Binding-site contacts:
Ligand atom C2 contacts residue LEU2 of chain 1.A at 3.6 Å (hydrophobic).
Ligand atom C3 contacts residue LEU2 of chain 1.A at 3.8 Å (hydrophobic).
Ligand atom O4 contacts residue TRP3 of chain 1.A at 3.5 Å.
Ligand atom C7 contacts residue ASN23 of chain 1.A at 3.2 Å.
Ligand atom C5 contacts residue LEU2 of chain 1.A at 4.5 Å (hydrophobic).
Ligand atom C1 contacts residue LEU2 of chain 1.A at 3.3 Å (hydrophobic).
Ligand atom C3 contacts residue LEU19 of chain 1.A at 3.8 Å (hydrophobic).
Ligand atom S contacts residue TRP3 of chain 1.A at 4.0 Å.
Ligand atom C4 contacts residue LEU19 of chain 1.A at 4.2 Å (hydrophobic).
Ligand atom O3 contacts residue LEU2 of chain 1.A at 3.5 Å.
Ligand atom O3 contacts residue TRP3 of chain 1.A at 3.3 Å (h-bond).
Ligand atom C8 contacts residue ASN23 of chain 1.A at 3.1 Å.
Ligand atom O1 contacts residue LEU2 of chain 1.A at 4.3 Å.
Ligand atom O2 contacts residue ARG6 of chain 1.A at 4.2 Å.
Ligand atom O3 contacts residue ARG6 of chain 1.A at 4.2 Å.

Sequence of chain 1.A:
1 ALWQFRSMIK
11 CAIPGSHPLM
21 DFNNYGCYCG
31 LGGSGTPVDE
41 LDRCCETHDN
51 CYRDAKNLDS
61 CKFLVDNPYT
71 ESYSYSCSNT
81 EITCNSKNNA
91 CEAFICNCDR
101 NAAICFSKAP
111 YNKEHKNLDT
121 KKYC

This protein binds this small molecule.
Small molecule (SMILES): CCCCCCCCOS(=O)(=O)[O-]